A small-molecule ligand and the protein it binds are described below.
Small molecule (SMILES): CC(=O)N[C@@H]1[C@@H](O)[C@H](O)[C@@H](CO)O[C@H]1O

Sequence of chain 22.F:
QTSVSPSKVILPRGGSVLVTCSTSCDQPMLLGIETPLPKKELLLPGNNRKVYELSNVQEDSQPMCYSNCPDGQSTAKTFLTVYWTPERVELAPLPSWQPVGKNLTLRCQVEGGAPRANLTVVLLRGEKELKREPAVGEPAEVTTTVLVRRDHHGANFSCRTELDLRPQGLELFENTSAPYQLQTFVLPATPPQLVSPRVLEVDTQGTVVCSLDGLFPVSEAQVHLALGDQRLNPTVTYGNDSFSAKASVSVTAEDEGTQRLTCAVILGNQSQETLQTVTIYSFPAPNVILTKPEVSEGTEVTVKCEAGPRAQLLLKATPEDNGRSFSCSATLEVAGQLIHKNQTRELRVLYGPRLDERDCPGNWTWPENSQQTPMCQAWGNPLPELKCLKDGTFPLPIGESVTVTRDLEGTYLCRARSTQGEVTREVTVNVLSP

Binding-site contacts:
Ligand atom N2 contacts residue LEU147 of chain 22.F at 3.6 Å.
Ligand atom C1 contacts residue ASN103 of chain 22.F at 1.7 Å.
Ligand atom C8 contacts residue VAL146 of chain 22.F at 4.5 Å (hydrophobic).
Ligand atom C2 contacts residue THR145 of chain 22.F at 4.0 Å.
Ligand atom N2 contacts residue ASN103 of chain 22.F at 3.8 Å.
Ligand atom C1 contacts residue THR145 of chain 22.F at 3.4 Å.
Ligand atom C2 contacts residue ASN103 of chain 22.F at 3.2 Å.
Ligand atom C2 contacts residue LEU147 of chain 22.F at 4.3 Å (hydrophobic).
Ligand atom C7 contacts residue LEU147 of chain 22.F at 3.1 Å (hydrophobic).
Ligand atom C5 contacts residue ASN103 of chain 22.F at 4.0 Å.
Ligand atom N2 contacts residue THR145 of chain 22.F at 4.0 Å.
Ligand atom C3 contacts residue THR145 of chain 22.F at 4.1 Å.
Ligand atom O5 contacts residue THR145 of chain 22.F at 4.0 Å.
Ligand atom O5 contacts residue ASN103 of chain 22.F at 2.6 Å (h-bond).
Ligand atom O7 contacts residue LEU147 of chain 22.F at 3.0 Å.
Ligand atom C5 contacts residue THR145 of chain 22.F at 4.0 Å.
Ligand atom C8 contacts residue LEU147 of chain 22.F at 3.4 Å (hydrophobic).
Ligand atom C3 contacts residue ASN103 of chain 22.F at 4.5 Å.